The small molecule below binds the protein below.
Small molecule (SMILES): OC[C@H]1O[C@@H](OCCS)[C@H](O)[C@@H](O)[C@H]1O

Binding-site contacts:
Ligand atom S15 contacts residue GLU126 of chain 1.B at 3.7 Å.
Ligand atom S15 contacts residue PHE20 of chain 1.B at 4.2 Å.
Ligand atom C6 contacts residue PHE20 of chain 1.B at 4.1 Å (hydrophobic).
Ligand atom C3 contacts residue GLU269 of chain 1.B at 4.2 Å.
Ligand atom C14 contacts residue CYS122 of chain 1.B at 3.4 Å (hydrophobic).
Ligand atom O4 contacts residue ASN272 of chain 1.B at 4.1 Å.
Ligand atom O6 contacts residue GLU269 of chain 1.B at 3.4 Å (salt-bridge).
Ligand atom O6 contacts residue TRP151 of chain 1.B at 4.5 Å.
Ligand atom C5 contacts residue TRP151 of chain 1.B at 3.7 Å (hydrophobic).
Ligand atom C13 contacts residue CYS122 of chain 1.B at 4.0 Å (hydrophobic).
Ligand atom O6 contacts residue PHE20 of chain 1.B at 3.4 Å.
Ligand atom C14 contacts residue PHE20 of chain 1.B at 3.4 Å (hydrophobic).
Ligand atom C4 contacts residue TRP151 of chain 1.B at 4.0 Å (hydrophobic).
Ligand atom O6 contacts residue ALA148 of chain 1.B at 4.0 Å.
Ligand atom O4 contacts residue GLU269 of chain 1.B at 3.1 Å (salt-bridge).
Ligand atom C4 contacts residue GLU269 of chain 1.B at 3.0 Å.
Ligand atom S15 contacts residue PRO123 of chain 1.B at 4.4 Å.
Ligand atom C6 contacts residue TRP151 of chain 1.B at 3.3 Å (hydrophobic).
Ligand atom C13 contacts residue PHE20 of chain 1.B at 3.7 Å (hydrophobic).
Ligand atom O3 contacts residue GLU269 of chain 1.B at 4.3 Å.
Ligand atom C6 contacts residue GLU269 of chain 1.B at 3.5 Å.
Ligand atom O5 contacts residue PHE20 of chain 1.B at 4.3 Å.
Ligand atom C5 contacts residue GLU269 of chain 1.B at 3.8 Å.
Ligand atom S15 contacts residue CYS122 of chain 1.B at 2.1 Å (h-bond).
Ligand atom C3 contacts residue TRP151 of chain 1.B at 4.1 Å (hydrophobic).
Ligand atom C14 contacts residue GLU126 of chain 1.B at 3.8 Å.

Sequence of chain 1.B:
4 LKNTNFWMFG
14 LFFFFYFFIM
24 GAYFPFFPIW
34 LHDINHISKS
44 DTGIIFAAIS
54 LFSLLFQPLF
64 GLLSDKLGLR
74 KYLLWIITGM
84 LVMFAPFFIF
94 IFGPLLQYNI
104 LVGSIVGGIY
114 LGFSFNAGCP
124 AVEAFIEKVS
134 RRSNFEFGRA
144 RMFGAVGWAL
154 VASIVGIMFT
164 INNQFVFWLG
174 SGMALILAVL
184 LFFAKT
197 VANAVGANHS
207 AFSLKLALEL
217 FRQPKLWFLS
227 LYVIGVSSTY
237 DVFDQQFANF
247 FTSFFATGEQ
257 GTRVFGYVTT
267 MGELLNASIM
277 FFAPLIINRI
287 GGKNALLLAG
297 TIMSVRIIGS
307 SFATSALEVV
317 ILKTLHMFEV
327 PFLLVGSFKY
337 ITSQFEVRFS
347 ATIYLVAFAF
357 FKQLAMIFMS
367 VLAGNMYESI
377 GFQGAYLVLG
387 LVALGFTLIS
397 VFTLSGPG